The small molecule below binds the protein below.
Small molecule (SMILES): Nc1nc(=O)c2ncn([C@@H]3O[C@H](CO)[C@@H](O[P](=O)(O)OC[C@H]4O[C@@H](n5ccc(=O)[nH]c5=O)[C@H](O)[C@@H]4O[P](=O)(O)OC[C@H]4O[C@@H](n5ccc(=O)[nH]c5=O)[C@H](O)[C@@H]4O[P](=O)(O)OC[C@H]4O[C@@H](n5ccc(=O)[nH]c5=O)[C@H](O)[C@@H]4O[P](=O)(O)OC[C@H]4O[C@@H](n5ccc(=O)[nH]c5=O)[C@H](O)[C@@H]4O[P](=O)(O)OC[C@H]4O[C@@H](n5ccc(=O)[nH]c5=O)[C@H](O)[C@@H]4O)[C@H]3O)c2[nH]1

Sequence of chain 58.B:
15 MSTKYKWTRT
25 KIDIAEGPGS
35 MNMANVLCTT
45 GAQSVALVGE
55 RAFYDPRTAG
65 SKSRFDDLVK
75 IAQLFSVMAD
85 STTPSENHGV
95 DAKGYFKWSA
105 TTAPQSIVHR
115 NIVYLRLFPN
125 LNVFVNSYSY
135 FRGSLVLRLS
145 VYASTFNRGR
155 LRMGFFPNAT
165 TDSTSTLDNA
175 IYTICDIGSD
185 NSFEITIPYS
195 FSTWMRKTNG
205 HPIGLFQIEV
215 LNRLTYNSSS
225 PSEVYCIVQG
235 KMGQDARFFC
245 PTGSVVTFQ

Sequence of chain 58.A:
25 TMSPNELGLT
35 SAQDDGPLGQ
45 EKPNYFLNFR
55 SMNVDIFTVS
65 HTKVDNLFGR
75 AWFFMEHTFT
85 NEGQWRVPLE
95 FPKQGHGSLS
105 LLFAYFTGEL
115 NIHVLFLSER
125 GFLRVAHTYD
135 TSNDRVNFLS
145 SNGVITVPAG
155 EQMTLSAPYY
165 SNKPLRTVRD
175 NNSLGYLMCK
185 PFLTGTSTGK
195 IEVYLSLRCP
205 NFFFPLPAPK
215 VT

Sequence of chain 56.B:
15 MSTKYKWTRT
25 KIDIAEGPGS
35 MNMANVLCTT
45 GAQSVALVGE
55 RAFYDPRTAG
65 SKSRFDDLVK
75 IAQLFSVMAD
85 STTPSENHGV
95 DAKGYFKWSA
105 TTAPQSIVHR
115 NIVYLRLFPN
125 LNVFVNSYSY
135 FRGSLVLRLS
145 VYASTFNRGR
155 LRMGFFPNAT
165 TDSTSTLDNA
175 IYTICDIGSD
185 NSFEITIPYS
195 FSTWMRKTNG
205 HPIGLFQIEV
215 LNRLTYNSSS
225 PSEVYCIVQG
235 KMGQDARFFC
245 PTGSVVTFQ

Sequence of chain 60.B:
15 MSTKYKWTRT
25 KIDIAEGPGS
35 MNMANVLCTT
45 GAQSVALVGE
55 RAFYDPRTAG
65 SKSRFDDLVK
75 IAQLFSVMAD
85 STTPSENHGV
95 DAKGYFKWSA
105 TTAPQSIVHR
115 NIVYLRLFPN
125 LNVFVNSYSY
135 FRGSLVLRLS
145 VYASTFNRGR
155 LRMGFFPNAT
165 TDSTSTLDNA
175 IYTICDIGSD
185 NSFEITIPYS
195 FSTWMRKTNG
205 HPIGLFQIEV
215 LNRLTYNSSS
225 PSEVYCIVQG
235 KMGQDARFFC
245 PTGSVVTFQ

Binding-site contacts:
Ligand atom OP2 contacts residue MET15 of chain 56.B at 3.5 Å.
Ligand atom N1 contacts residue TYR58 of chain 58.B at 3.6 Å.
Ligand atom C2 contacts residue ALA56 of chain 58.B at 3.7 Å (hydrophobic).
Ligand atom O2' contacts residue THR17 of chain 56.B at 3.3 Å (h-bond).
Ligand atom O2 contacts residue TYR58 of chain 58.B at 3.8 Å.
Ligand atom N2 contacts residue ARG55 of chain 58.B at 3.7 Å.
Ligand atom C5' contacts residue ARG202 of chain 58.A at 3.0 Å.
Ligand atom OP1 contacts residue TYR19 of chain 60.B at 3.1 Å (h-bond).
Ligand atom N1 contacts residue TRP21 of chain 56.B at 3.5 Å.
Ligand atom N2 contacts residue ALA56 of chain 58.B at 3.3 Å (h-bond).
Ligand atom O2' contacts residue TYR19 of chain 60.B at 3.4 Å.
Ligand atom P contacts residue TYR19 of chain 60.B at 3.7 Å.
Ligand atom OP2 contacts residue ARG202 of chain 58.A at 2.5 Å (salt-bridge).
Ligand atom O4 contacts residue ASN205 of chain 58.A at 3.4 Å (h-bond).
Ligand atom N1 contacts residue ALA56 of chain 58.B at 3.2 Å (h-bond).
Ligand atom OP1 contacts residue LYS18 of chain 60.B at 3.3 Å (salt-bridge).
Ligand atom O2 contacts residue ARG55 of chain 58.B at 3.2 Å (salt-bridge).
Ligand atom C1' contacts residue ARG55 of chain 58.B at 3.4 Å.
Ligand atom O4 contacts residue TRP21 of chain 56.B at 3.6 Å.
Ligand atom N3 contacts residue ASN205 of chain 58.A at 3.7 Å.
Ligand atom C4 contacts residue TRP21 of chain 56.B at 3.7 Å (hydrophobic).
Ligand atom C6 contacts residue TRP21 of chain 56.B at 3.3 Å (hydrophobic).
Ligand atom C4 contacts residue ARG68 of chain 58.B at 3.7 Å.
Ligand atom O6 contacts residue TYR58 of chain 58.B at 3.0 Å (h-bond).
Ligand atom C2' contacts residue ARG55 of chain 58.B at 3.6 Å.
Ligand atom OP2 contacts residue THR17 of chain 56.B at 3.2 Å.
Ligand atom C5 contacts residue TRP21 of chain 56.B at 3.4 Å (hydrophobic).
Ligand atom C6 contacts residue TYR58 of chain 58.B at 3.5 Å (hydrophobic).
Ligand atom O2' contacts residue ARG55 of chain 58.B at 2.7 Å (salt-bridge).
Ligand atom O3' contacts residue ARG55 of chain 58.B at 3.6 Å.
Ligand atom N2 contacts residue THR17 of chain 56.B at 3.8 Å.
Ligand atom O3' contacts residue TYR19 of chain 60.B at 3.0 Å (h-bond).
Ligand atom N3 contacts residue TRP21 of chain 56.B at 3.8 Å.
Ligand atom P contacts residue ARG202 of chain 58.A at 3.8 Å.
Ligand atom N3 contacts residue ARG55 of chain 58.B at 3.5 Å (salt-bridge).
Ligand atom O4' contacts residue TRP21 of chain 56.B at 3.6 Å.
Ligand atom O4 contacts residue ARG68 of chain 58.B at 3.7 Å.
Ligand atom O4' contacts residue CYS203 of chain 58.A at 3.5 Å (h-bond).
Ligand atom C1' contacts residue TRP21 of chain 56.B at 3.7 Å (hydrophobic).
Ligand atom C2 contacts residue TRP21 of chain 56.B at 3.8 Å (hydrophobic).